Sequence of chain 1.A:
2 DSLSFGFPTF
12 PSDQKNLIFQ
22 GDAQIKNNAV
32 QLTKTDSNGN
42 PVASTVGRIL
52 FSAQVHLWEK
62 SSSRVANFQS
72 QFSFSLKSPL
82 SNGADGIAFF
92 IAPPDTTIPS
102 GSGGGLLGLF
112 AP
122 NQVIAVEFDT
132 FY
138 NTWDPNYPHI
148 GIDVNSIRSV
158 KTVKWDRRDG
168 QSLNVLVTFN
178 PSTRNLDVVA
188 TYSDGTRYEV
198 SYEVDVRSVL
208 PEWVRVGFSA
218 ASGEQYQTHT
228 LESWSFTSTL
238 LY

Binding-site contacts:
Ligand atom C5 contacts residue ASP86 of chain 1.A at 4.0 Å.
Ligand atom C3 contacts residue GLY106 of chain 1.A at 3.8 Å.
Ligand atom C6 contacts residue ALA85 of chain 1.A at 4.1 Å (hydrophobic).
Ligand atom C5 contacts residue PHE132 of chain 1.A at 3.7 Å (hydrophobic).
Ligand atom O6 contacts residue GLU221 of chain 1.A at 3.1 Å (salt-bridge).
Ligand atom O4 contacts residue GLY220 of chain 1.A at 3.7 Å.
Ligand atom O4 contacts residue SER45 of chain 1.A at 2.6 Å (h-bond).
Ligand atom O6 contacts residue GLN222 of chain 1.A at 3.1 Å (h-bond).
Ligand atom C6 contacts residue GLN222 of chain 1.A at 3.1 Å.
Ligand atom C4 contacts residue GLY106 of chain 1.A at 3.6 Å.
Ligand atom O4 contacts residue GLY106 of chain 1.A at 3.3 Å (h-bond).
Ligand atom O5 contacts residue GLU221 of chain 1.A at 3.0 Å (salt-bridge).
Ligand atom C6 contacts residue GLU221 of chain 1.A at 2.8 Å.
Ligand atom O4 contacts residue ASP86 of chain 1.A at 2.5 Å (salt-bridge).
Ligand atom O6 contacts residue ALA85 of chain 1.A at 3.7 Å.
Ligand atom C5 contacts residue GLN222 of chain 1.A at 3.8 Å.
Ligand atom C3 contacts residue GLY105 of chain 1.A at 3.3 Å.
Ligand atom O2 contacts residue GLY220 of chain 1.A at 3.9 Å.
Ligand atom C2 contacts residue GLY104 of chain 1.A at 3.6 Å.
Ligand atom C5 contacts residue GLU221 of chain 1.A at 3.5 Å.
Ligand atom O6 contacts residue GLY220 of chain 1.A at 3.0 Å (h-bond).
Ligand atom O3 contacts residue GLY105 of chain 1.A at 3.1 Å (h-bond).
Ligand atom O2 contacts residue GLY105 of chain 1.A at 3.8 Å.
Ligand atom C3 contacts residue GLY104 of chain 1.A at 3.6 Å.
Ligand atom C6 contacts residue SER45 of chain 1.A at 4.0 Å.
Ligand atom C6 contacts residue PHE132 of chain 1.A at 3.7 Å (hydrophobic).
Ligand atom C4 contacts residue SER45 of chain 1.A at 3.8 Å.
Ligand atom O6 contacts residue ASP86 of chain 1.A at 2.7 Å (salt-bridge).
Ligand atom C2 contacts residue GLY105 of chain 1.A at 3.6 Å.
Ligand atom C3 contacts residue GLY220 of chain 1.A at 4.0 Å.
Ligand atom O3 contacts residue GLY104 of chain 1.A at 3.0 Å.
Ligand atom C6 contacts residue ASP86 of chain 1.A at 3.5 Å.
Ligand atom O5 contacts residue GLY220 of chain 1.A at 3.7 Å.
Ligand atom O3 contacts residue GLY106 of chain 1.A at 2.9 Å (h-bond).
Ligand atom C4 contacts residue PHE132 of chain 1.A at 4.0 Å (hydrophobic).
Ligand atom O5 contacts residue GLN222 of chain 1.A at 4.0 Å.
Ligand atom C1 contacts residue GLU221 of chain 1.A at 3.7 Å.
Ligand atom O4 contacts residue PHE132 of chain 1.A at 3.2 Å.
Ligand atom C4 contacts residue GLY105 of chain 1.A at 3.9 Å.
Ligand atom C4 contacts residue ASP86 of chain 1.A at 3.4 Å.

The small molecule below binds the protein below.
Small molecule (SMILES): OC[C@H]1O[C@H](O[C@H]2[C@@H](O)[C@H](O)[C@@H](CO)O[C@@H]2O)[C@@H](O)[C@@H](O)[C@@H]1O